Sequence of chain 1.C:
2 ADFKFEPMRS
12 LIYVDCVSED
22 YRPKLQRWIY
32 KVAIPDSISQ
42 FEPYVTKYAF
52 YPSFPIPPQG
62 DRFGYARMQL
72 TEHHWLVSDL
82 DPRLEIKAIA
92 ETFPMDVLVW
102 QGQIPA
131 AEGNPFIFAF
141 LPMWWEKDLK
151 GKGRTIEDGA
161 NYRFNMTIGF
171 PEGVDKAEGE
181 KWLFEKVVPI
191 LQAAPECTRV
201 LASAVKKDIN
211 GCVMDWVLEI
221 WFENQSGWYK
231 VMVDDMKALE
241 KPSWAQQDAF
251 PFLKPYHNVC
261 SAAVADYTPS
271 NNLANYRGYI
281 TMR

Binding-site contacts:
Ligand atom O13 contacts residue THR72 of chain 1.C at 3.5 Å.
Ligand atom O13 contacts residue PHE51 of chain 1.C at 3.2 Å.
Ligand atom C6 contacts residue GLN102 of chain 1.C at 3.5 Å.
Ligand atom O29 contacts residue PHE136 of chain 1.C at 3.5 Å.
Ligand atom C1 contacts residue GLN102 of chain 1.C at 3.6 Å.
Ligand atom O24 contacts residue ASP80 of chain 1.C at 3.0 Å (salt-bridge).
Ligand atom C14 contacts residue DQH1 of chain 1.CA at 3.7 Å.
Ligand atom C17 contacts residue DQH1 of chain 1.CA at 3.0 Å.
Ligand atom O27 contacts residue TYR49 of chain 1.C at 3.0 Å (h-bond).
Ligand atom O23 contacts residue ASP80 of chain 1.C at 2.5 Å (salt-bridge).
Ligand atom C18 contacts residue DQH1 of chain 1.CA at 3.8 Å.
Ligand atom O23 contacts residue DQH1 of chain 1.CA at 3.8 Å.
Ligand atom O12 contacts residue DQH1 of chain 1.CA at 3.1 Å (h-bond).
Ligand atom O24 contacts residue DQH1 of chain 1.CA at 3.0 Å (h-bond).
Ligand atom C16 contacts residue DQH1 of chain 1.CA at 2.9 Å.
Ligand atom C1 contacts residue TRP29 of chain 1.C at 3.7 Å (hydrophobic).
Ligand atom C9 contacts residue THR72 of chain 1.C at 3.6 Å.
Ligand atom C11 contacts residue HIS74 of chain 1.C at 3.6 Å.
Ligand atom O23 contacts residue PHE138 of chain 1.C at 3.5 Å.
Ligand atom C18 contacts residue ASP80 of chain 1.C at 3.5 Å.
Ligand atom C15 contacts residue DQH1 of chain 1.CA at 3.2 Å.
Ligand atom C14 contacts residue HIS74 of chain 1.C at 3.6 Å.
Ligand atom C10 contacts residue SER38 of chain 1.C at 3.3 Å.
Ligand atom O30 contacts residue GLN70 of chain 1.C at 3.8 Å.
Ligand atom C9 contacts residue TYR49 of chain 1.C at 3.6 Å (hydrophobic).
Ligand atom O29 contacts residue PHE94 of chain 1.C at 3.7 Å.
Ligand atom C15 contacts residue PHE42 of chain 1.C at 3.7 Å (hydrophobic).
Ligand atom O29 contacts residue GLN102 of chain 1.C at 2.4 Å (h-bond).
Ligand atom C10 contacts residue TYR49 of chain 1.C at 3.7 Å (hydrophobic).
Ligand atom C19 contacts residue DQH1 of chain 1.CA at 3.7 Å.
Ligand atom C4 contacts residue DQH1 of chain 1.CA at 3.7 Å.
Ligand atom C16 contacts residue PHE42 of chain 1.C at 3.6 Å (hydrophobic).
Ligand atom O24 contacts residue TRP76 of chain 1.C at 3.8 Å.
Ligand atom C15 contacts residue SER38 of chain 1.C at 3.5 Å.
Ligand atom O27 contacts residue SER38 of chain 1.C at 2.6 Å (h-bond).
Ligand atom O23 contacts residue TRP76 of chain 1.C at 3.7 Å.
Ligand atom C17 contacts residue ASP80 of chain 1.C at 3.7 Å.
Ligand atom O30 contacts residue THR72 of chain 1.C at 3.3 Å (h-bond).
Ligand atom O13 contacts residue TYR49 of chain 1.C at 2.7 Å (h-bond).
Ligand atom O27 contacts residue HIS74 of chain 1.C at 3.0 Å (h-bond).

This small molecule binds to this protein.
Small molecule (SMILES): O=C1c2c(O)cc(O)cc2O[C@H](c2ccc(O)c(O)c2)[C@H]1O